Sequence of chain 2.A:
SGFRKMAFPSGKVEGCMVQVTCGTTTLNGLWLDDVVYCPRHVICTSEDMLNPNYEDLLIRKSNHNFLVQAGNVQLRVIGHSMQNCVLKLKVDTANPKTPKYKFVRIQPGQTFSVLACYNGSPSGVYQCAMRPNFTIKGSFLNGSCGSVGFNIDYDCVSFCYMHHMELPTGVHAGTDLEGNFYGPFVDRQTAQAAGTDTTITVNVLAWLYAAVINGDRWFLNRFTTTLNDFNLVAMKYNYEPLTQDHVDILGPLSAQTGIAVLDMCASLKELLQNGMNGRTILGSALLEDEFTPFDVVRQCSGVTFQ

This protein binds this small molecule.
Small molecule (SMILES): CC[C@H](NC(=O)CCOCCOCCOCCOCCNC(=O)CCCC[C@H]1[SH]=C[C@@H]2NC(=O)N[C@@H]21)C(=O)N[C@H](C(=O)N[C@@H](CC(C)C)C(=O)N[C@@H](CCC(N)=O)CCS(C)(=O)=O)C(C)(C)C

Binding-site contacts:
Ligand atom C5 contacts residue CYS145 of chain 2.A at 2.8 Å (hydrophobic).
Ligand atom N33 contacts residue GLU166 of chain 2.A at 3.0 Å (salt-bridge).
Ligand atom O3 contacts residue CYS145 of chain 2.A at 3.3 Å (h-bond).
Ligand atom O2 contacts residue ASN142 of chain 2.A at 2.9 Å (h-bond).
Ligand atom O3 contacts residue LEU27 of chain 2.A at 3.2 Å.
Ligand atom O47 contacts residue GLN189 of chain 2.A at 3.6 Å (h-bond).
Ligand atom O3 contacts residue THR26 of chain 2.A at 3.6 Å (h-bond).
Ligand atom N14 contacts residue GLU166 of chain 2.A at 3.2 Å (salt-bridge).
Ligand atom C19 contacts residue HIS164 of chain 2.A at 3.5 Å.
Ligand atom O15 contacts residue HIS163 of chain 2.A at 2.7 Å (h-bond).
Ligand atom C37 contacts residue THR190 of chain 2.A at 3.6 Å.
Ligand atom C13 contacts residue GLU166 of chain 2.A at 3.6 Å.
Ligand atom O3 contacts residue GLY143 of chain 2.A at 3.2 Å.
Ligand atom C36 contacts residue GLU166 of chain 2.A at 3.5 Å.
Ligand atom N25 contacts residue GLN189 of chain 2.A at 3.0 Å (h-bond).
Ligand atom O2 contacts residue GLY143 of chain 2.A at 2.8 Å (h-bond).
Ligand atom C5 contacts residue HIS41 of chain 2.A at 3.4 Å.
Ligand atom O51 contacts residue THR190 of chain 2.A at 3.4 Å.
Ligand atom O15 contacts residue PHE140 of chain 2.A at 3.5 Å.
Ligand atom N14 contacts residue PHE140 of chain 2.A at 3.2 Å (h-bond).
Ligand atom O27 contacts residue GLU166 of chain 2.A at 3.0 Å (salt-bridge).
Ligand atom O44 contacts residue ALA191 of chain 2.A at 3.6 Å.
Ligand atom C4 contacts residue THR26 of chain 2.A at 3.3 Å.
Ligand atom O15 contacts residue HIS172 of chain 2.A at 3.5 Å.
Ligand atom O35 contacts residue GLN189 of chain 2.A at 3.2 Å.
Ligand atom O51 contacts residue ALA191 of chain 2.A at 3.6 Å.
Ligand atom N10 contacts residue CYS145 of chain 2.A at 3.1 Å (h-bond).
Ligand atom C55 contacts residue ASN51 of chain 2.A at 3.6 Å.
Ligand atom N10 contacts residue HIS164 of chain 2.A at 3.0 Å (h-bond).
Ligand atom C11 contacts residue CYS145 of chain 2.A at 3.2 Å (hydrophobic).
Ligand atom C38 contacts residue MET165 of chain 2.A at 3.5 Å (hydrophobic).
Ligand atom C6 contacts residue CYS145 of chain 2.A at 1.8 Å (hydrophobic).
Ligand atom C56 contacts residue ASN51 of chain 2.A at 3.5 Å.
Ligand atom C38 contacts residue ARG188 of chain 2.A at 2.9 Å.
Ligand atom N39 contacts residue THR190 of chain 2.A at 3.0 Å (h-bond).
Ligand atom C8 contacts residue CYS145 of chain 2.A at 2.7 Å (hydrophobic).
Ligand atom O27 contacts residue MET165 of chain 2.A at 3.2 Å.
Ligand atom O54 contacts residue THR190 of chain 2.A at 3.6 Å.
Ligand atom O3 contacts residue SER144 of chain 2.A at 3.6 Å.
Ligand atom O15 contacts residue GLU166 of chain 2.A at 3.4 Å.

Sequence of chain 1.A:
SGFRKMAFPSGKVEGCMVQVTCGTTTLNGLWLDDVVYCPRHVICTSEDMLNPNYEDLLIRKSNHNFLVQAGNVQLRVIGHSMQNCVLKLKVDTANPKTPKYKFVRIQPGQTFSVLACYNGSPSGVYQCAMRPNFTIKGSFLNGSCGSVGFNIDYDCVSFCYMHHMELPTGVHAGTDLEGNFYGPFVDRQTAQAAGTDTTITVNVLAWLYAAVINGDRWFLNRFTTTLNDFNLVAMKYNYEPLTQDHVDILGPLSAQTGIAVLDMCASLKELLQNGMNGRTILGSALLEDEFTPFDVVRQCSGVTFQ